Sequence of chain 1.A:
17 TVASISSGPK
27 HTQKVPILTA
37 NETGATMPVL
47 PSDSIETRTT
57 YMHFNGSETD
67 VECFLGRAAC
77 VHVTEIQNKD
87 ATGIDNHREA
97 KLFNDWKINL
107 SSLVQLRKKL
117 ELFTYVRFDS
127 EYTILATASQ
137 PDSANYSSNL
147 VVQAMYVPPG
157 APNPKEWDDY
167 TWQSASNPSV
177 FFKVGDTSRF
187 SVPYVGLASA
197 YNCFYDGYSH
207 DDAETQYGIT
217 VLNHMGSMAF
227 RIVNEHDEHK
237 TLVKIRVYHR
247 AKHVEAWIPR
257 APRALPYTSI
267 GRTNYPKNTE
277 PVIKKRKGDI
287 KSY

Binding-site contacts:
Ligand atom C3C contacts residue TYR128 of chain 1.A at 3.4 Å (hydrophobic).
Ligand atom C4B contacts residue TYR152 of chain 1.A at 3.8 Å (hydrophobic).
Ligand atom C5A contacts residue VAL176 of chain 1.A at 3.6 Å (hydrophobic).
Ligand atom N3A contacts residue PRO174 of chain 1.A at 3.7 Å.
Ligand atom C5B contacts residue MET224 of chain 1.A at 3.8 Å (hydrophobic).
Ligand atom N2 contacts residue LEU106 of chain 1.A at 3.8 Å.
Ligand atom C2B contacts residue VAL188 of chain 1.A at 3.5 Å (hydrophobic).
Ligand atom C2C contacts residue TYR197 of chain 1.A at 3.7 Å (hydrophobic).
Ligand atom C2A contacts residue TYR152 of chain 1.A at 3.6 Å (hydrophobic).
Ligand atom N2 contacts residue ASN219 of chain 1.A at 3.8 Å.
Ligand atom O1B contacts residue TYR128 of chain 1.A at 3.4 Å (h-bond).
Ligand atom C5B contacts residue PHE186 of chain 1.A at 3.9 Å (hydrophobic).
Ligand atom C6B contacts residue TYR128 of chain 1.A at 3.3 Å (hydrophobic).
Ligand atom O1B contacts residue ILE104 of chain 1.A at 3.9 Å.
Ligand atom C1B contacts residue VAL188 of chain 1.A at 3.8 Å (hydrophobic).
Ligand atom C6B contacts residue ILE104 of chain 1.A at 3.6 Å (hydrophobic).
Ligand atom C5A contacts residue PHE186 of chain 1.A at 3.5 Å (hydrophobic).
Ligand atom O1 contacts residue MET221 of chain 1.A at 3.9 Å.
Ligand atom C4 contacts residue TYR197 of chain 1.A at 3.8 Å (hydrophobic).
Ligand atom C3 contacts residue ASN219 of chain 1.A at 4.0 Å.
Ligand atom N3A contacts residue PHE186 of chain 1.A at 4.0 Å.
Ligand atom N3A contacts residue ALA24 of chain 1.C at 3.8 Å.
Ligand atom C31 contacts residue ASN219 of chain 1.A at 3.3 Å.
Ligand atom C5 contacts residue LEU106 of chain 1.A at 3.8 Å (hydrophobic).
Ligand atom C4B contacts residue PHE186 of chain 1.A at 3.6 Å (hydrophobic).
Ligand atom C3B contacts residue VAL188 of chain 1.A at 3.8 Å (hydrophobic).
Ligand atom C2A contacts residue PHE186 of chain 1.A at 3.3 Å (hydrophobic).
Ligand atom N3A contacts residue TYR152 of chain 1.A at 3.5 Å.
Ligand atom C1C contacts residue LEU106 of chain 1.A at 3.8 Å (hydrophobic).
Ligand atom C4A contacts residue PRO174 of chain 1.A at 3.1 Å (hydrophobic).
Ligand atom C4C contacts residue VAL188 of chain 1.A at 3.7 Å (hydrophobic).
Ligand atom C1C contacts residue TYR128 of chain 1.A at 3.7 Å (hydrophobic).
Ligand atom C1B contacts residue ILE104 of chain 1.A at 4.0 Å (hydrophobic).
Ligand atom O1A contacts residue PHE186 of chain 1.A at 3.0 Å.
Ligand atom C4 contacts residue LEU106 of chain 1.A at 3.9 Å (hydrophobic).
Ligand atom C4C contacts residue VAL191 of chain 1.A at 3.0 Å (hydrophobic).
Ligand atom C5C contacts residue VAL191 of chain 1.A at 3.8 Å (hydrophobic).
Ligand atom C3B contacts residue TYR152 of chain 1.A at 3.7 Å (hydrophobic).
Ligand atom O1 contacts residue LEU106 of chain 1.A at 3.7 Å.
Ligand atom C1B contacts residue TYR128 of chain 1.A at 3.6 Å (hydrophobic).

The protein below binds the small molecule below.
Small molecule (SMILES): Cc1cc(CCCCCOc2ccc(C3=NCCO3)cc2)on1

Sequence of chain 1.C:
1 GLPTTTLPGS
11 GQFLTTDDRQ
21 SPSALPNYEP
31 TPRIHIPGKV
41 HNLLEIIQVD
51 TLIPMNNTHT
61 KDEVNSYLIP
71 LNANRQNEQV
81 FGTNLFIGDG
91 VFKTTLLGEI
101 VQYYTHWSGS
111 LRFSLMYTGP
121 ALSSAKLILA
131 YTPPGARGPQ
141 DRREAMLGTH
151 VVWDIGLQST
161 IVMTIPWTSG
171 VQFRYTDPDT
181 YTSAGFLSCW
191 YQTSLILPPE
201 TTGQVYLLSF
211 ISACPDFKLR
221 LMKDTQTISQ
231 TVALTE